Binding-site contacts:
Ligand atom N3 contacts residue PHE427 of chain 2.A at 4.2 Å.
Ligand atom N4 contacts residue PHE427 of chain 5.A at 4.4 Å.
Ligand atom C5 contacts residue CYT1 of chain 5.B at 3.0 Å.
Ligand atom N4 contacts residue HIS426 of chain 2.A at 3.8 Å.
Ligand atom N1 contacts residue HIS428 of chain 5.A at 3.2 Å (h-bond).
Ligand atom N4 contacts residue HIS428 of chain 2.A at 4.0 Å.
Ligand atom C6 contacts residue CYT1 of chain 5.B at 3.4 Å.
Ligand atom C4 contacts residue HIS426 of chain 2.A at 3.6 Å.
Ligand atom C2 contacts residue HIS428 of chain 5.A at 3.8 Å.
Ligand atom C6 contacts residue PHE427 of chain 5.A at 4.4 Å (hydrophobic).
Ligand atom C4 contacts residue PHE427 of chain 2.A at 4.0 Å (hydrophobic).
Ligand atom C4 contacts residue PHE427 of chain 5.A at 4.2 Å (hydrophobic).
Ligand atom N4 contacts residue PHE427 of chain 2.A at 3.2 Å.
Ligand atom C4 contacts residue CYT1 of chain 5.B at 4.2 Å.
Ligand atom O2 contacts residue HIS426 of chain 2.A at 2.9 Å (h-bond).
Ligand atom C5 contacts residue PHE427 of chain 5.A at 3.9 Å (hydrophobic).
Ligand atom N3 contacts residue HIS426 of chain 2.A at 2.6 Å (h-bond).
Ligand atom C6 contacts residue HIS428 of chain 5.A at 3.9 Å.
Ligand atom O2 contacts residue GLY425 of chain 2.A at 3.4 Å.
Ligand atom O2 contacts residue TRP405 of chain 5.A at 4.5 Å.
Ligand atom O2 contacts residue HIS428 of chain 5.A at 3.5 Å (h-bond).
Ligand atom C2 contacts residue HIS426 of chain 2.A at 3.2 Å.

The protein below binds the small molecule below.
Small molecule (SMILES): Nc1ccnc(=O)[nH]1

Sequence of chain 2.A:
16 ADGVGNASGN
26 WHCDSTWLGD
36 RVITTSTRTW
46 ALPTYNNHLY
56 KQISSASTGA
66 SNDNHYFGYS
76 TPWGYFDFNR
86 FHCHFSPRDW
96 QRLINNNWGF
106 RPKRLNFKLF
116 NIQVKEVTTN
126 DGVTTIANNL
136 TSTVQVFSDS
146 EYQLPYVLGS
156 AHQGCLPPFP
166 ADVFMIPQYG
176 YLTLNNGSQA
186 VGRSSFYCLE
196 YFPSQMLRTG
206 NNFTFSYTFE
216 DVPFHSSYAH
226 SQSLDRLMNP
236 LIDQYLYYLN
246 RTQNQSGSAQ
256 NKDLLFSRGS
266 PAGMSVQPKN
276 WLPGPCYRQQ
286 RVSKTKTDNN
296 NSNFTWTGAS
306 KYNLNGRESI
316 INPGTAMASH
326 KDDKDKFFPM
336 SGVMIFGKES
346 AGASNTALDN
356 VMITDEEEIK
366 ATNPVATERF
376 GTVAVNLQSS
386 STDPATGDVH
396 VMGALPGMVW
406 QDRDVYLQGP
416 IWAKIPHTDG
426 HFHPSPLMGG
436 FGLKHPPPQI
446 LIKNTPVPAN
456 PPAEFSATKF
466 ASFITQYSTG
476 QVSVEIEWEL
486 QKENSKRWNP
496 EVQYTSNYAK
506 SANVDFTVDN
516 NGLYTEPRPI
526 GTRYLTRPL

Sequence of chain 5.A:
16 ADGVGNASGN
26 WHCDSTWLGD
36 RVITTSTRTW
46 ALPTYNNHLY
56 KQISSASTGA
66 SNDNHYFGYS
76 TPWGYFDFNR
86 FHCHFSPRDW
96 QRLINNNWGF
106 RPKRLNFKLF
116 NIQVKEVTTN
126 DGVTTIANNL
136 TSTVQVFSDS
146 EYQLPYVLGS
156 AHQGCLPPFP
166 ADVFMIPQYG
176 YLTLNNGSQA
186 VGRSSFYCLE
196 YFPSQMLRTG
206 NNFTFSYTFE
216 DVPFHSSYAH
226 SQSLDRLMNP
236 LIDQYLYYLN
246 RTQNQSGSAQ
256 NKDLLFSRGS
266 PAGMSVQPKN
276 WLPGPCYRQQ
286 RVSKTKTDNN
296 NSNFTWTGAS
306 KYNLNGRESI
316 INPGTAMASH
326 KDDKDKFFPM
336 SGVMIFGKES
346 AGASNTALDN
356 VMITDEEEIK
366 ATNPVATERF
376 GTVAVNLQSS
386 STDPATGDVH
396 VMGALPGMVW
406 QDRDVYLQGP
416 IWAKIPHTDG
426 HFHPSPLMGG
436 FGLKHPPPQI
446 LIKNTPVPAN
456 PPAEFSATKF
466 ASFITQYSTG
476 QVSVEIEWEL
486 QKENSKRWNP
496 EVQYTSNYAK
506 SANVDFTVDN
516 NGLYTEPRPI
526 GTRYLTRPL